Binding-site contacts:
Ligand atom C2 contacts residue ANP1 of chain 1.TA at 3.8 Å.
Ligand atom C8 contacts residue HIS706 of chain 1.K at 3.4 Å.
Ligand atom O4' contacts residue HIS706 of chain 1.K at 3.1 Å.
Ligand atom O1B contacts residue ARG753 of chain 1.K at 3.2 Å (salt-bridge).
Ligand atom N6 contacts residue TYR710 of chain 1.L at 3.7 Å.
Ligand atom N3 contacts residue HIS706 of chain 1.K at 3.6 Å.
Ligand atom O3A contacts residue VAL720 of chain 1.K at 3.6 Å (h-bond).
Ligand atom O2A contacts residue VAL720 of chain 1.K at 2.8 Å (h-bond).
Ligand atom N1 contacts residue TYR710 of chain 1.L at 3.8 Å.
Ligand atom C8 contacts residue TYR710 of chain 1.L at 3.3 Å (hydrophobic).
Ligand atom N7 contacts residue TYR710 of chain 1.L at 3.2 Å.
Ligand atom O2B contacts residue ARG753 of chain 1.K at 2.7 Å (salt-bridge).
Ligand atom C2' contacts residue TYR710 of chain 1.L at 3.3 Å (hydrophobic).
Ligand atom N7 contacts residue HIS706 of chain 1.K at 3.6 Å.
Ligand atom C5 contacts residue TYR710 of chain 1.L at 3.4 Å (hydrophobic).
Ligand atom C1' contacts residue HIS706 of chain 1.K at 3.5 Å.
Ligand atom O1B contacts residue HIS719 of chain 1.K at 3.1 Å (h-bond).
Ligand atom N6 contacts residue HIS715 of chain 1.K at 3.7 Å.
Ligand atom O1A contacts residue HIS706 of chain 1.K at 3.2 Å (h-bond).
Ligand atom PB contacts residue ARG721 of chain 1.K at 3.5 Å.
Ligand atom N6 contacts residue ANP1 of chain 1.TA at 3.7 Å.
Ligand atom O2G contacts residue ARG711 of chain 1.L at 3.5 Å (salt-bridge).
Ligand atom O2G contacts residue TYR710 of chain 1.L at 3.6 Å.
Ligand atom C5 contacts residue HIS706 of chain 1.K at 3.6 Å.
Ligand atom PB contacts residue ARG753 of chain 1.K at 3.6 Å.
Ligand atom N9 contacts residue HIS706 of chain 1.K at 3.3 Å.
Ligand atom C6 contacts residue TYR710 of chain 1.L at 3.5 Å (hydrophobic).
Ligand atom C2 contacts residue HIS706 of chain 1.K at 3.7 Å.
Ligand atom C4 contacts residue HIS706 of chain 1.K at 3.5 Å.
Ligand atom O2' contacts residue TYR710 of chain 1.L at 3.3 Å.
Ligand atom O3A contacts residue ARG721 of chain 1.K at 3.1 Å (salt-bridge).
Ligand atom PA contacts residue VAL720 of chain 1.K at 3.8 Å.
Ligand atom O3G contacts residue ARG753 of chain 1.K at 3.8 Å.
Ligand atom O2A contacts residue HIS706 of chain 1.K at 2.4 Å (h-bond).
Ligand atom O3A contacts residue HIS719 of chain 1.K at 3.7 Å.
Ligand atom PA contacts residue HIS706 of chain 1.K at 3.2 Å.
Ligand atom O2A contacts residue HIS719 of chain 1.K at 3.8 Å.
Ligand atom O2B contacts residue ARG721 of chain 1.K at 2.7 Å (salt-bridge).
Ligand atom N1 contacts residue ANP1 of chain 1.TA at 3.1 Å (h-bond).
Ligand atom O1A contacts residue LEU718 of chain 1.K at 3.6 Å (h-bond).

Sequence of chain 1.A:
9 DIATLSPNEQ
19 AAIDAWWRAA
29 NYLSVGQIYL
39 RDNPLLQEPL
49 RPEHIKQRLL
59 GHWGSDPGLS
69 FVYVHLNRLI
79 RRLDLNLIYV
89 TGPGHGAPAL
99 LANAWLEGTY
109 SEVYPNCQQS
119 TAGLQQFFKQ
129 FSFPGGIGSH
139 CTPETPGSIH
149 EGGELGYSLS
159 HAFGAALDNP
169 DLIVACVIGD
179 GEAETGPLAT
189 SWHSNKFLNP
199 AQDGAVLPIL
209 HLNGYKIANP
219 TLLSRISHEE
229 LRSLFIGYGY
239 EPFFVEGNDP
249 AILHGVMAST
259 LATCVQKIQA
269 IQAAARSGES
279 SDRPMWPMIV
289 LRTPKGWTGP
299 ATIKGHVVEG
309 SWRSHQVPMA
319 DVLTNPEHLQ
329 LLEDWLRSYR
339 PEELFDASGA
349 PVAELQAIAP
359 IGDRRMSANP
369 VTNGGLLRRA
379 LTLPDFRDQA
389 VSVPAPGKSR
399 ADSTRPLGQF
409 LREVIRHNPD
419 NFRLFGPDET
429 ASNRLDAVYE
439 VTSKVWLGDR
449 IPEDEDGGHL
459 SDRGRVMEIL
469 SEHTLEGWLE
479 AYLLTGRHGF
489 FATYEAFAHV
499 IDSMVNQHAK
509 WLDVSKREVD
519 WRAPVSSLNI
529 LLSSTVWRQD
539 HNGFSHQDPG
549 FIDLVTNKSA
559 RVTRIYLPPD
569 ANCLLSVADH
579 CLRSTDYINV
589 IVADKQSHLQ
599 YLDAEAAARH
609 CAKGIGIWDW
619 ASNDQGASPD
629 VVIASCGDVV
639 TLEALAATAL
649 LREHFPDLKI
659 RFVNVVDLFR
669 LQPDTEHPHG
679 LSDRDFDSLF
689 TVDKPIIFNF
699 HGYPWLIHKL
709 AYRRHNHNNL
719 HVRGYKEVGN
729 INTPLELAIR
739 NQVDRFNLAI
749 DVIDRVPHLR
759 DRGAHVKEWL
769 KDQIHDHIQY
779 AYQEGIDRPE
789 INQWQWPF

Sequence of chain 1.L:
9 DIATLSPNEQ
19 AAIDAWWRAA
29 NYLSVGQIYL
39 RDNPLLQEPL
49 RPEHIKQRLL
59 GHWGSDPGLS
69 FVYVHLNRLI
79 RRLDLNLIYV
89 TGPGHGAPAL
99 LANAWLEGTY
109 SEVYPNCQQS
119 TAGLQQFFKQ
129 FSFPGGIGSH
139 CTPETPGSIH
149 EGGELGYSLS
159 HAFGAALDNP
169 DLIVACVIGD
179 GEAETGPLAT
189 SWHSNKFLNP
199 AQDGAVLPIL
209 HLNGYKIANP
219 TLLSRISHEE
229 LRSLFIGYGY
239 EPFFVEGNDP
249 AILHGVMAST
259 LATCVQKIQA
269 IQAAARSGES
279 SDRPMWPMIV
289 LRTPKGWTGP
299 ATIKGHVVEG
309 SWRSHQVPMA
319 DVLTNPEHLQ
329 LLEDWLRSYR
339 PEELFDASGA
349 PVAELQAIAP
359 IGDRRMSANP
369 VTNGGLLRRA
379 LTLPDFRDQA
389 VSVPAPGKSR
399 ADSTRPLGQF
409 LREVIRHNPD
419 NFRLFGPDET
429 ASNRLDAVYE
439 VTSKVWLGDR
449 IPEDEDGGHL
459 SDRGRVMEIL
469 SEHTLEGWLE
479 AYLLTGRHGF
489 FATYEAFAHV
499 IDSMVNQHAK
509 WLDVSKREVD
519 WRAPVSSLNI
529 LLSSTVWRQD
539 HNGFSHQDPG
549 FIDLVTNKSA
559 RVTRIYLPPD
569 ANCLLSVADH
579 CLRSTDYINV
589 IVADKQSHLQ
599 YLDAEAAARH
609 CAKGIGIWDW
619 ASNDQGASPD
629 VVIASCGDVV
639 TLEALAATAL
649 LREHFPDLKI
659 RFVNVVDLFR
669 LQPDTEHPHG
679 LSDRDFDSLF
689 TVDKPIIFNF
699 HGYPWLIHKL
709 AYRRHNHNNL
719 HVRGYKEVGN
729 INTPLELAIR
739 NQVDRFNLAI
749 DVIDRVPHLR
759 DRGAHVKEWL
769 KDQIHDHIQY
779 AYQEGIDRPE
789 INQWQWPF

The small molecule below binds the protein below.
Small molecule (SMILES): Nc1ncnc2c1ncn2[C@@H]1O[C@H](CO[P](=O)(O)O[P](=O)(O)NP(=O)(O)O)[C@@H](O)[C@H]1O

Sequence of chain 1.K:
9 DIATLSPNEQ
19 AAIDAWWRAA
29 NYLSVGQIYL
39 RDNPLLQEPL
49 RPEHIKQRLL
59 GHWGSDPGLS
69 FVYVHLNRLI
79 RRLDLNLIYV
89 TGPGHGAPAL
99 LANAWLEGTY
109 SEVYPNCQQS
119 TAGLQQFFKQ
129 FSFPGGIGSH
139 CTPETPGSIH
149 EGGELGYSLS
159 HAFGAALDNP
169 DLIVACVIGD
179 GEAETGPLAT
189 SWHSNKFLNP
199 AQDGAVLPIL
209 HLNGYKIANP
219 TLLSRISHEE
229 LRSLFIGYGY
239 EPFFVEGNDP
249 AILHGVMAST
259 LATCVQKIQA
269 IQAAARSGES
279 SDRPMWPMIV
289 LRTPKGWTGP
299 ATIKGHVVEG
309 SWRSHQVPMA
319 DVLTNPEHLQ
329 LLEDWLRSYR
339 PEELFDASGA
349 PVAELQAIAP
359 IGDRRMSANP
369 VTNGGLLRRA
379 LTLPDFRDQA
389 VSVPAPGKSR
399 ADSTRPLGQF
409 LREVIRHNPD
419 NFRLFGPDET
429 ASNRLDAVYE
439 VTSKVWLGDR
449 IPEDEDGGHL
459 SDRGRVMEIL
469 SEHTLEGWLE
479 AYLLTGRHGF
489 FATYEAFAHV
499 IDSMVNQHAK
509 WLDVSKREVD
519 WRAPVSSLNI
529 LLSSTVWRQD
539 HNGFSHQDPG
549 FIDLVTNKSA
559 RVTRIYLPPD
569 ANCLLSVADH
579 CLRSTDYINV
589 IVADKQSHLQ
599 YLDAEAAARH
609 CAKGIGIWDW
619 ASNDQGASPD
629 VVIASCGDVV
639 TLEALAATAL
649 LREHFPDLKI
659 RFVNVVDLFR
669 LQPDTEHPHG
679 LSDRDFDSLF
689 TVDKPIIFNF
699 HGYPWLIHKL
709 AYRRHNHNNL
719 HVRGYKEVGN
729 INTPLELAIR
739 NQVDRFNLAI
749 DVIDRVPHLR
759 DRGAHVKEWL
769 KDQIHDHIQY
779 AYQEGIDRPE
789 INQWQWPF